The small molecule below binds the protein below.
Small molecule (SMILES): CC(=O)N[C@@H]1[C@@H](O)[C@H](O)[C@@H](CO)O[C@H]1O

Sequence of chain 1.E:
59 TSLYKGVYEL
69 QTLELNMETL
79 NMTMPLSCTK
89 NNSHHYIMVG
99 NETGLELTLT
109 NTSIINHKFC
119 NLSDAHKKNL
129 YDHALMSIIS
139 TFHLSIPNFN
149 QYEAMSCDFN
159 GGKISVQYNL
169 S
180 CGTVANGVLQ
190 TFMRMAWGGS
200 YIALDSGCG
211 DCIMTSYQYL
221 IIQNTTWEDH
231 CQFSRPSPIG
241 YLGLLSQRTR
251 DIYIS

Binding-site contacts:
Ligand atom C7 contacts residue ASN224 of chain 1.E at 3.3 Å.
Ligand atom O7 contacts residue THR225 of chain 1.E at 3.8 Å.
Ligand atom C1 contacts residue LYS161 of chain 1.E at 3.8 Å.
Ligand atom C3 contacts residue ASN224 of chain 1.E at 3.8 Å.
Ligand atom C1 contacts residue ASN224 of chain 1.E at 1.4 Å.
Ligand atom C8 contacts residue THR225 of chain 1.E at 3.9 Å.
Ligand atom O5 contacts residue LYS161 of chain 1.E at 4.0 Å.
Ligand atom C5 contacts residue ASN224 of chain 1.E at 3.6 Å.
Ligand atom N2 contacts residue ASN224 of chain 1.E at 3.0 Å (h-bond).
Ligand atom C8 contacts residue ASN224 of chain 1.E at 3.1 Å.
Ligand atom C5 contacts residue LYS161 of chain 1.E at 3.9 Å.
Ligand atom C6 contacts residue LYS161 of chain 1.E at 4.4 Å.
Ligand atom O7 contacts residue THR226 of chain 1.E at 3.9 Å.
Ligand atom O7 contacts residue ASN224 of chain 1.E at 4.1 Å.
Ligand atom C7 contacts residue THR225 of chain 1.E at 3.9 Å.
Ligand atom C2 contacts residue ASN224 of chain 1.E at 2.5 Å.
Ligand atom O5 contacts residue ASN224 of chain 1.E at 2.3 Å (h-bond).
Ligand atom C6 contacts residue GLY159 of chain 1.E at 4.2 Å.
Ligand atom C4 contacts residue ASN224 of chain 1.E at 4.2 Å.